Sequence of chain 1.A:
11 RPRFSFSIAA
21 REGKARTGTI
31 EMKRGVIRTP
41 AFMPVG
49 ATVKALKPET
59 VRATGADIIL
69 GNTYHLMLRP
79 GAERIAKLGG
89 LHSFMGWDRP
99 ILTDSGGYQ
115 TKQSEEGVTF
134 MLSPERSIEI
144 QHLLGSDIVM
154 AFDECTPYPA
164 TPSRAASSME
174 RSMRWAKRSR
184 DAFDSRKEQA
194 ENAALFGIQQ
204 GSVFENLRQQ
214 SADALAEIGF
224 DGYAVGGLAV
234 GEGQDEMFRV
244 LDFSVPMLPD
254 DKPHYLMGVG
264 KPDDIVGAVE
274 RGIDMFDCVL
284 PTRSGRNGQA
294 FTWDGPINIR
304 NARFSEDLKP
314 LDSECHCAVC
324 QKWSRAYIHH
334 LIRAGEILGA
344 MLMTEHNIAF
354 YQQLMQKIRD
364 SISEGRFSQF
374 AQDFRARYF

Binding-site contacts:
Ligand atom C11 contacts residue TYR106 of chain 1.A at 3.3 Å (hydrophobic).
Ligand atom N7 contacts residue ASP156 of chain 1.A at 2.9 Å (salt-bridge).
Ligand atom O1 contacts residue GLN203 of chain 1.A at 3.0 Å (h-bond).
Ligand atom N1 contacts residue ASP280 of chain 1.A at 2.7 Å (salt-bridge).
Ligand atom C6 contacts residue MET260 of chain 1.A at 3.5 Å (hydrophobic).
Ligand atom N2 contacts residue ASP102 of chain 1.A at 2.8 Å (salt-bridge).
Ligand atom N2 contacts residue MET260 of chain 1.A at 3.4 Å.
Ligand atom C15 contacts residue ALA232 of chain 1.A at 3.4 Å (hydrophobic).
Ligand atom C12 contacts residue ALA232 of chain 1.A at 3.5 Å (hydrophobic).
Ligand atom C10 contacts residue TYR106 of chain 1.A at 3.4 Å (hydrophobic).
Ligand atom C9 contacts residue CYS158 of chain 1.A at 3.5 Å (hydrophobic).
Ligand atom N6 contacts residue ALA232 of chain 1.A at 2.8 Å (h-bond).
Ligand atom C4 contacts residue TYR106 of chain 1.A at 3.5 Å (hydrophobic).
Ligand atom C7 contacts residue ASP156 of chain 1.A at 3.6 Å.
Ligand atom N4 contacts residue GLY261 of chain 1.A at 3.5 Å.
Ligand atom C5 contacts residue TYR106 of chain 1.A at 3.4 Å (hydrophobic).
Ligand atom N5 contacts residue MET260 of chain 1.A at 3.5 Å (h-bond).
Ligand atom C1 contacts residue ASP280 of chain 1.A at 3.5 Å.
Ligand atom O1 contacts residue GLY230 of chain 1.A at 2.8 Å (h-bond).
Ligand atom N5 contacts residue LEU231 of chain 1.A at 2.8 Å (h-bond).
Ligand atom N6 contacts residue GLY261 of chain 1.A at 3.6 Å.
Ligand atom C1 contacts residue ASP102 of chain 1.A at 3.6 Å.
Ligand atom O1 contacts residue ASP156 of chain 1.A at 3.5 Å (salt-bridge).
Ligand atom N2 contacts residue TYR106 of chain 1.A at 3.4 Å.
Ligand atom O1 contacts residue GLY229 of chain 1.A at 3.3 Å.
Ligand atom N3 contacts residue ASP156 of chain 1.A at 2.7 Å (salt-bridge).
Ligand atom C13 contacts residue ALA232 of chain 1.A at 3.6 Å (hydrophobic).
Ligand atom N7 contacts residue ILE201 of chain 1.A at 3.5 Å.
Ligand atom C2 contacts residue ASP280 of chain 1.A at 3.5 Å.
Ligand atom N7 contacts residue ASP102 of chain 1.A at 2.7 Å (salt-bridge).
Ligand atom C3 contacts residue ASP102 of chain 1.A at 3.2 Å.
Ligand atom C13 contacts residue GLY261 of chain 1.A at 3.6 Å.
Ligand atom C24 contacts residue ASN70 of chain 1.A at 3.6 Å.
Ligand atom N5 contacts residue ALA232 of chain 1.A at 3.5 Å (h-bond).
Ligand atom C6 contacts residue ASP102 of chain 1.A at 3.5 Å.
Ligand atom C22 contacts residue LEU68 of chain 1.A at 3.3 Å (hydrophobic).
Ligand atom C6 contacts residue ASP156 of chain 1.A at 3.6 Å.
Ligand atom N4 contacts residue TYR106 of chain 1.A at 3.6 Å.
Ligand atom O1 contacts residue CYS158 of chain 1.A at 3.4 Å (h-bond).
Ligand atom C19 contacts residue VAL282 of chain 1.A at 3.3 Å (hydrophobic).

A protein and the small-molecule ligand that binds it are described below.
Small molecule (SMILES): Nc1nc2c(CCNCC3CCCC3)c3[nH]c(NCCc4ccccc4)nc3cc2c(=O)[nH]1